Sequence of chain 1.D:
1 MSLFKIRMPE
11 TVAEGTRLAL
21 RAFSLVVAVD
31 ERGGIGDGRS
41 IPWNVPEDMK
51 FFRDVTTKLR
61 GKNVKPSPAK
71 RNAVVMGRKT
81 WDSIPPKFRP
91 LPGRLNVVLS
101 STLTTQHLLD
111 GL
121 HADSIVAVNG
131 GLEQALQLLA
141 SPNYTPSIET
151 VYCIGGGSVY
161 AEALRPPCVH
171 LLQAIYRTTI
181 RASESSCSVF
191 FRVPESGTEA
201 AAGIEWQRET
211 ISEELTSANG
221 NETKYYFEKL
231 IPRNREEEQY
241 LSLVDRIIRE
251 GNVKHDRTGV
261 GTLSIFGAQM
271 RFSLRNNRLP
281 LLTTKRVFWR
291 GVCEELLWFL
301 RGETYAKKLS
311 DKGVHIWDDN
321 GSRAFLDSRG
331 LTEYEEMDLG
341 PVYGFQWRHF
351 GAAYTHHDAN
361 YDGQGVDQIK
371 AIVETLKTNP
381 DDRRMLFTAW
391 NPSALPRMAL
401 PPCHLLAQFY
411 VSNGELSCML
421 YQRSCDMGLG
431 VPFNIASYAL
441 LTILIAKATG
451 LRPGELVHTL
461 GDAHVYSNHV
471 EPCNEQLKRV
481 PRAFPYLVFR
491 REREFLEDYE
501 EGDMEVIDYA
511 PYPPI

Binding-site contacts:
Ligand atom N25 contacts residue PHE52 of chain 1.D at 3.5 Å.
Ligand atom C8 contacts residue ASP48 of chain 1.D at 3.3 Å.
Ligand atom N24 contacts residue VAL26 of chain 1.D at 3.6 Å.
Ligand atom C7 contacts residue ILE41 of chain 1.D at 3.8 Å (hydrophobic).
Ligand atom N1 contacts residue ASP48 of chain 1.D at 2.9 Å (salt-bridge).
Ligand atom N24 contacts residue ALA28 of chain 1.D at 3.7 Å.
Ligand atom C7 contacts residue MET49 of chain 1.D at 3.7 Å (hydrophobic).
Ligand atom N24 contacts residue VAL27 of chain 1.D at 3.4 Å.
Ligand atom C17 contacts residue NAP1 of chain 1.LA at 3.4 Å.
Ligand atom C16 contacts residue ILE84 of chain 1.D at 3.9 Å (hydrophobic).
Ligand atom C5 contacts residue NAP1 of chain 1.LA at 3.9 Å.
Ligand atom C21 contacts residue MET49 of chain 1.D at 3.5 Å (hydrophobic).
Ligand atom C11 contacts residue ILE84 of chain 1.D at 3.8 Å (hydrophobic).
Ligand atom N3 contacts residue VAL27 of chain 1.D at 3.9 Å.
Ligand atom N25 contacts residue VAL26 of chain 1.D at 3.6 Å.
Ligand atom C4A contacts residue NAP1 of chain 1.LA at 3.5 Å.
Ligand atom C14 contacts residue MET49 of chain 1.D at 3.9 Å (hydrophobic).
Ligand atom C4 contacts residue PHE52 of chain 1.D at 3.5 Å (hydrophobic).
Ligand atom C4 contacts residue NAP1 of chain 1.LA at 3.4 Å.
Ligand atom C22 contacts residue MET49 of chain 1.D at 3.6 Å (hydrophobic).
Ligand atom C3A contacts residue ASP48 of chain 1.D at 3.5 Å.
Ligand atom O20 contacts residue PRO85 of chain 1.D at 3.2 Å.
Ligand atom C8 contacts residue MET49 of chain 1.D at 3.7 Å (hydrophobic).
Ligand atom N3 contacts residue PHE52 of chain 1.D at 3.3 Å.
Ligand atom N25 contacts residue TYR160 of chain 1.D at 3.7 Å.
Ligand atom C3A contacts residue NAP1 of chain 1.LA at 3.9 Å.
Ligand atom C15 contacts residue PRO85 of chain 1.D at 3.8 Å (hydrophobic).
Ligand atom N10 contacts residue ILE84 of chain 1.D at 3.8 Å.
Ligand atom N25 contacts residue ILE154 of chain 1.D at 2.9 Å (h-bond).
Ligand atom C2 contacts residue ALA28 of chain 1.D at 3.9 Å (hydrophobic).
Ligand atom C8 contacts residue ILE41 of chain 1.D at 3.9 Å (hydrophobic).
Ligand atom N3 contacts residue NAP1 of chain 1.LA at 3.6 Å.
Ligand atom N3 contacts residue VAL26 of chain 1.D at 3.4 Å (h-bond).
Ligand atom C17 contacts residue ILE154 of chain 1.D at 3.8 Å (hydrophobic).
Ligand atom O20 contacts residue SER83 of chain 1.D at 3.7 Å.
Ligand atom C2 contacts residue PHE52 of chain 1.D at 3.6 Å (hydrophobic).
Ligand atom C2 contacts residue ASP48 of chain 1.D at 3.8 Å.
Ligand atom C4A contacts residue PHE52 of chain 1.D at 3.9 Å (hydrophobic).
Ligand atom N24 contacts residue ASP48 of chain 1.D at 3.1 Å (salt-bridge).
Ligand atom N25 contacts residue NAP1 of chain 1.LA at 3.7 Å.

A small-molecule ligand and the protein it binds are described below.
Small molecule (SMILES): COc1cc(NCc2ccc3[nH+]c(N)nc(N)c3c2C)cc(OC)c1OC